A protein and the small-molecule ligand that binds it are described below.
Small molecule (SMILES): CC(=O)N[C@@H]1[C@@H](O)[C@H](O)[C@@H](CO)O[C@H]1O

Sequence of chain 1.B:
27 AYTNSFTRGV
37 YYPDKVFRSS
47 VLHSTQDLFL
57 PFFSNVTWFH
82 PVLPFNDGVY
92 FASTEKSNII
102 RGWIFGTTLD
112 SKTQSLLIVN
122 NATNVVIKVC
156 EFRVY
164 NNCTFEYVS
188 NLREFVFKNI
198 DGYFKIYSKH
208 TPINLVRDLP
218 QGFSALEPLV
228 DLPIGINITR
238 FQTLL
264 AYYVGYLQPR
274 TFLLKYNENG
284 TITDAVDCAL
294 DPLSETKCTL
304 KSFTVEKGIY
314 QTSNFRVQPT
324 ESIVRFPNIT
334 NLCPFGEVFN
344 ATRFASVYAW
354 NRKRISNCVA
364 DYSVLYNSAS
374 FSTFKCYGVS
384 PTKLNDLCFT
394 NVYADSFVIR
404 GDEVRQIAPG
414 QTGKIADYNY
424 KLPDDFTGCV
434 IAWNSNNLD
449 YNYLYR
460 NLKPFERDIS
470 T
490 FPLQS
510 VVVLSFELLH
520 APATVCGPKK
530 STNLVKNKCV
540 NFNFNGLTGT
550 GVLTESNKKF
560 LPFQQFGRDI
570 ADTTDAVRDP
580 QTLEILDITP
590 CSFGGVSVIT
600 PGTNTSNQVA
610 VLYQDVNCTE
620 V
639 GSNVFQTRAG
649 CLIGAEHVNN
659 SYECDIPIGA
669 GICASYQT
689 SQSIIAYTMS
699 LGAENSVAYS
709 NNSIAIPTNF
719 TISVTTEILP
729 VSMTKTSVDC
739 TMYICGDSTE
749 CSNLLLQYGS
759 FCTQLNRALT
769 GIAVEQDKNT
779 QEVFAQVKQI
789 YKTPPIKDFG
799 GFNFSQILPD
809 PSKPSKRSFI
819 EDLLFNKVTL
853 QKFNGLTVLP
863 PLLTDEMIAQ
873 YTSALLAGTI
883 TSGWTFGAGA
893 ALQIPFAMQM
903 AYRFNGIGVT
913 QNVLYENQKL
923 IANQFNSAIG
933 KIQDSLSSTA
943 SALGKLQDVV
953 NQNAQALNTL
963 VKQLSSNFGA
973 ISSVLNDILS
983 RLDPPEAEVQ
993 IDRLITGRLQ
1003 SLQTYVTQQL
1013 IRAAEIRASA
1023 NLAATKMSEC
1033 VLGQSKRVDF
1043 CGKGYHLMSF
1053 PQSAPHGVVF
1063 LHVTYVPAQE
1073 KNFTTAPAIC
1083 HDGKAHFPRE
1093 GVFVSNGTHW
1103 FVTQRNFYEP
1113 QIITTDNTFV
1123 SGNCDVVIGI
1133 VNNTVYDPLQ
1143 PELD

Binding-site contacts:
Ligand atom N2 contacts residue ASN603 of chain 1.B at 3.0 Å (h-bond).
Ligand atom C8 contacts residue THR604 of chain 1.B at 3.5 Å.
Ligand atom C1 contacts residue ASN603 of chain 1.B at 1.4 Å.
Ligand atom C7 contacts residue THR604 of chain 1.B at 4.1 Å.
Ligand atom O7 contacts residue ASN603 of chain 1.B at 3.8 Å.
Ligand atom C4 contacts residue ASN603 of chain 1.B at 4.2 Å.
Ligand atom C5 contacts residue ASN603 of chain 1.B at 3.7 Å.
Ligand atom N2 contacts residue THR604 of chain 1.B at 4.4 Å.
Ligand atom C7 contacts residue ASN603 of chain 1.B at 3.8 Å.
Ligand atom O5 contacts residue ASN603 of chain 1.B at 2.4 Å (h-bond).
Ligand atom C2 contacts residue ASN603 of chain 1.B at 2.5 Å.
Ligand atom C8 contacts residue ASN603 of chain 1.B at 4.1 Å.
Ligand atom C3 contacts residue ASN603 of chain 1.B at 3.8 Å.